This small molecule binds to this protein.
Small molecule (SMILES): N[C@@H](Cn1cc(Br)c(=O)[nH]c1=O)C(=O)O

Binding-site contacts:
Ligand atom O92 contacts residue SER142 of chain 1.B at 3.0 Å (h-bond).
Ligand atom O91 contacts residue ARG96 of chain 1.B at 2.6 Å (salt-bridge).
Ligand atom N3 contacts residue THR143 of chain 1.B at 2.7 Å (h-bond).
Ligand atom C2 contacts residue GLU193 of chain 1.B at 3.8 Å.
Ligand atom C2 contacts residue THR143 of chain 1.B at 3.2 Å.
Ligand atom N1 contacts residue GLU193 of chain 1.B at 3.5 Å (salt-bridge).
Ligand atom O91 contacts residue TYR61 of chain 1.B at 3.6 Å.
Ligand atom N3 contacts residue GLU193 of chain 1.B at 3.7 Å.
Ligand atom C9 contacts residue ARG96 of chain 1.B at 3.3 Å.
Ligand atom BR5 contacts residue MET196 of chain 1.B at 3.8 Å.
Ligand atom O2 contacts residue SER142 of chain 1.B at 3.2 Å (h-bond).
Ligand atom O4 contacts residue GLU193 of chain 1.B at 3.0 Å (salt-bridge).
Ligand atom C9 contacts residue TYR61 of chain 1.B at 3.7 Å (hydrophobic).
Ligand atom C8 contacts residue THR91 of chain 1.B at 3.4 Å.
Ligand atom O4 contacts residue LEU192 of chain 1.B at 3.0 Å.
Ligand atom O2 contacts residue THR143 of chain 1.B at 3.0 Å (h-bond).
Ligand atom C4 contacts residue THR143 of chain 1.B at 3.7 Å.
Ligand atom O4 contacts residue THR143 of chain 1.B at 3.9 Å.
Ligand atom C2 contacts residue LEU138 of chain 1.B at 3.7 Å (hydrophobic).
Ligand atom C7 contacts residue TYR61 of chain 1.B at 3.5 Å (hydrophobic).
Ligand atom N8 contacts residue GLU193 of chain 1.B at 2.9 Å (salt-bridge).
Ligand atom C8 contacts residue SER142 of chain 1.B at 3.4 Å.
Ligand atom O92 contacts residue GLY141 of chain 1.B at 3.3 Å.
Ligand atom O92 contacts residue ARG96 of chain 1.B at 2.8 Å (salt-bridge).
Ligand atom C5 contacts residue GLU193 of chain 1.B at 3.4 Å.
Ligand atom C6 contacts residue LEU138 of chain 1.B at 3.8 Å (hydrophobic).
Ligand atom O91 contacts residue LEU90 of chain 1.B at 3.7 Å.
Ligand atom C9 contacts residue SER142 of chain 1.B at 3.5 Å.
Ligand atom N8 contacts residue TYR220 of chain 1.B at 3.7 Å.
Ligand atom N8 contacts residue PRO89 of chain 1.B at 2.9 Å (h-bond).
Ligand atom BR5 contacts residue THR174 of chain 1.B at 3.6 Å.
Ligand atom O92 contacts residue TYR61 of chain 1.B at 3.5 Å.
Ligand atom C8 contacts residue GLU193 of chain 1.B at 3.5 Å.
Ligand atom C4 contacts residue GLU193 of chain 1.B at 3.5 Å.
Ligand atom C9 contacts residue THR91 of chain 1.B at 3.6 Å.
Ligand atom C6 contacts residue GLU193 of chain 1.B at 3.1 Å.
Ligand atom N1 contacts residue LEU138 of chain 1.B at 3.6 Å.
Ligand atom O2 contacts residue GLY141 of chain 1.B at 3.6 Å.
Ligand atom O91 contacts residue THR91 of chain 1.B at 2.9 Å (h-bond).
Ligand atom N8 contacts residue THR91 of chain 1.B at 2.8 Å (h-bond).

Sequence of chain 1.B:
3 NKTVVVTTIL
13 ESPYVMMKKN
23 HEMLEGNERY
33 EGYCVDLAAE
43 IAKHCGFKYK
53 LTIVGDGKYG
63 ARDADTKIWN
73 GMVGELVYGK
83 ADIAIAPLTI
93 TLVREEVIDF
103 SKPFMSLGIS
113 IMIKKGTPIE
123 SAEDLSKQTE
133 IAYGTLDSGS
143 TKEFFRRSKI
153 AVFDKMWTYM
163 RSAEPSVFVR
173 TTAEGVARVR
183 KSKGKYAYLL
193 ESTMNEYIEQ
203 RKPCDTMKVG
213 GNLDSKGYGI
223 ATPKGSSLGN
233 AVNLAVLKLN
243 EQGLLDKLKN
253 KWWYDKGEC